Binding-site contacts:
Ligand atom OP2 contacts residue ASN491 of chain 12.A at 1.7 Å (h-bond).
Ligand atom OP1 contacts residue PHE272 of chain 12.A at 3.3 Å.
Ligand atom P contacts residue PHE272 of chain 12.A at 4.3 Å.
Ligand atom P contacts residue TYR271 of chain 12.A at 4.5 Å.
Ligand atom OP1 contacts residue TYR271 of chain 12.A at 3.1 Å (h-bond).
Ligand atom OP2 contacts residue ASP273 of chain 12.A at 2.4 Å.
Ligand atom P contacts residue ASN491 of chain 12.A at 3.0 Å.
Ligand atom C5' contacts residue ASN491 of chain 12.A at 4.0 Å.
Ligand atom OP1 contacts residue ASN491 of chain 12.A at 3.6 Å.
Ligand atom O5' contacts residue ASN491 of chain 12.A at 3.5 Å (h-bond).
Ligand atom O5' contacts residue ASP273 of chain 12.A at 4.1 Å.
Ligand atom C5' contacts residue ASP273 of chain 12.A at 3.8 Å.
Ligand atom P contacts residue ASP273 of chain 12.A at 2.8 Å.
Ligand atom OP1 contacts residue ASP273 of chain 12.A at 3.3 Å.

Sequence of chain 12.A:
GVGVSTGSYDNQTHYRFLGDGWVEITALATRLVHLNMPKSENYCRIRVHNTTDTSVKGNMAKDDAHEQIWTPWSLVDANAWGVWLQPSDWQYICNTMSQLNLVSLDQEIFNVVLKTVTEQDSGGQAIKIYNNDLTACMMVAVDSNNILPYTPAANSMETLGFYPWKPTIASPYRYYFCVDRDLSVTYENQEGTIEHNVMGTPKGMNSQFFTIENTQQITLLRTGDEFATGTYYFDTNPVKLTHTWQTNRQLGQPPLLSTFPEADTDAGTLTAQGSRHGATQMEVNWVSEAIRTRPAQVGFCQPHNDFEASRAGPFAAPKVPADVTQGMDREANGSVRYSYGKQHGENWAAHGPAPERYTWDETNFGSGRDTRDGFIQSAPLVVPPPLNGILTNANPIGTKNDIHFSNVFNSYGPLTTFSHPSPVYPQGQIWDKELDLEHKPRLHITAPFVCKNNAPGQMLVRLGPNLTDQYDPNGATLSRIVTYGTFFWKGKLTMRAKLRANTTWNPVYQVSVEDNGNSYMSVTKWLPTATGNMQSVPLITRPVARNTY

A protein and the small-molecule ligand that binds it are described below.
Small molecule (SMILES): Nc1ncnc2c1ncn2[C@H]1C[C@H](O)[C@@H](COP(=O)(O)O)O1